Sequence of chain 1.A:
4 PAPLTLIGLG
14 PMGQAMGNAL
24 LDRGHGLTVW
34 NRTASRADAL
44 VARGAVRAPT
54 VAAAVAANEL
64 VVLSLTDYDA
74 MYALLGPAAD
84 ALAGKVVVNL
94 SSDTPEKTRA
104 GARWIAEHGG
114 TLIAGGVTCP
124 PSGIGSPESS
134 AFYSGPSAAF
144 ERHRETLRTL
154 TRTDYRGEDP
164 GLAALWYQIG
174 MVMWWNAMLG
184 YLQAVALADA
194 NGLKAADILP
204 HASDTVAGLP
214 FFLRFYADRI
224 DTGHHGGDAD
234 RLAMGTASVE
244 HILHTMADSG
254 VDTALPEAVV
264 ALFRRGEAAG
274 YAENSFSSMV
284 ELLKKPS

Sequence of chain 1.B:
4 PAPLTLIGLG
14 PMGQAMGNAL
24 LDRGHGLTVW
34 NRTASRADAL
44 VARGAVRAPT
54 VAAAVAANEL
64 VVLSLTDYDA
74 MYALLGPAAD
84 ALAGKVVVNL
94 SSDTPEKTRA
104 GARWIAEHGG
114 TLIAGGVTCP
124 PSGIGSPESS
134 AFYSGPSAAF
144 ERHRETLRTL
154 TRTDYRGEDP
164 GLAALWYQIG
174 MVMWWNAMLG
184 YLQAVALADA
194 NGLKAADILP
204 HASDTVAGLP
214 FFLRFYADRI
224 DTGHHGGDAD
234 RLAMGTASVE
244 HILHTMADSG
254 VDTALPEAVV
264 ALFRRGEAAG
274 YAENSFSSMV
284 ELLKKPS

A protein and the small-molecule ligand that binds it are described below.
Small molecule (SMILES): Fc1ccc(F)c(C2=NCCC2)c1

Binding-site contacts:
Ligand atom NAC contacts residue NDP1 of chain 1.C at 3.3 Å.
Ligand atom CAG contacts residue THR121 of chain 1.A at 3.7 Å.
Ligand atom CAG contacts residue MET174 of chain 1.A at 3.9 Å (hydrophobic).
Ligand atom CAI contacts residue NDP1 of chain 1.C at 3.3 Å.
Ligand atom FAB contacts residue SER241 of chain 1.B at 4.2 Å.
Ligand atom CAD contacts residue TRP177 of chain 1.A at 4.1 Å (hydrophobic).
Ligand atom CAD contacts residue PHE215 of chain 1.B at 3.5 Å (hydrophobic).
Ligand atom CAK contacts residue MET237 of chain 1.B at 3.6 Å (hydrophobic).
Ligand atom CAJ contacts residue MET174 of chain 1.A at 3.7 Å (hydrophobic).
Ligand atom FAB contacts residue MET237 of chain 1.B at 3.0 Å.
Ligand atom CAL contacts residue TRP177 of chain 1.A at 3.8 Å (hydrophobic).
Ligand atom NAC contacts residue TYR170 of chain 1.A at 3.7 Å.
Ligand atom CAF contacts residue MET174 of chain 1.A at 4.2 Å (hydrophobic).
Ligand atom NAC contacts residue MET174 of chain 1.A at 3.6 Å.
Ligand atom CAE contacts residue TRP177 of chain 1.A at 3.7 Å (hydrophobic).
Ligand atom CAF contacts residue NDP1 of chain 1.C at 3.3 Å.
Ligand atom CAD contacts residue NDP1 of chain 1.C at 4.0 Å.
Ligand atom FAA contacts residue PHE215 of chain 1.B at 3.3 Å.
Ligand atom CAL contacts residue NDP1 of chain 1.C at 3.8 Å.
Ligand atom CAG contacts residue NDP1 of chain 1.C at 4.2 Å.
Ligand atom FAA contacts residue TRP177 of chain 1.A at 3.4 Å.
Ligand atom CAH contacts residue TRP177 of chain 1.A at 4.0 Å (hydrophobic).
Ligand atom CAJ contacts residue NDP1 of chain 1.C at 3.6 Å.
Ligand atom CAE contacts residue THR121 of chain 1.A at 4.1 Å.
Ligand atom CAD contacts residue PRO123 of chain 1.A at 3.9 Å (hydrophobic).
Ligand atom CAK contacts residue TRP178 of chain 1.A at 3.4 Å (hydrophobic).
Ligand atom FAA contacts residue NDP1 of chain 1.C at 3.6 Å.
Ligand atom CAK contacts residue NDP1 of chain 1.C at 4.0 Å.
Ligand atom CAG contacts residue CYS122 of chain 1.A at 4.1 Å (hydrophobic).
Ligand atom CAD contacts residue CYS122 of chain 1.A at 4.1 Å (hydrophobic).
Ligand atom CAM contacts residue ASP233 of chain 1.B at 3.9 Å.
Ligand atom CAJ contacts residue TRP178 of chain 1.A at 4.2 Å (hydrophobic).
Ligand atom CAH contacts residue MET174 of chain 1.A at 4.2 Å (hydrophobic).
Ligand atom CAM contacts residue TRP178 of chain 1.A at 3.5 Å (hydrophobic).
Ligand atom CAE contacts residue PHE215 of chain 1.B at 3.6 Å (hydrophobic).
Ligand atom FAB contacts residue TRP178 of chain 1.A at 3.0 Å.
Ligand atom CAI contacts residue TRP177 of chain 1.A at 3.5 Å (hydrophobic).
Ligand atom CAH contacts residue NDP1 of chain 1.C at 3.4 Å.
Ligand atom CAM contacts residue MET237 of chain 1.B at 3.6 Å (hydrophobic).
Ligand atom CAL contacts residue ASP233 of chain 1.B at 3.9 Å.